Binding-site contacts:
Ligand atom C06 contacts residue TRP92 of chain 1.A at 4.4 Å (hydrophobic).
Ligand atom O10 contacts residue LEU91 of chain 1.A at 3.7 Å.
Ligand atom C06 contacts residue LEU91 of chain 1.A at 3.9 Å (hydrophobic).
Ligand atom C03 contacts residue LYS117 of chain 1.A at 4.0 Å.
Ligand atom C11 contacts residue THR90 of chain 1.A at 3.6 Å.
Ligand atom C15 contacts residue THR90 of chain 1.A at 3.3 Å.
Ligand atom C07 contacts residue TRP92 of chain 1.A at 3.1 Å (hydrophobic).
Ligand atom C16 contacts residue LEU91 of chain 1.A at 4.2 Å (hydrophobic).
Ligand atom C09 contacts residue LEU91 of chain 1.A at 4.0 Å (hydrophobic).
Ligand atom C08 contacts residue LYS117 of chain 1.A at 4.3 Å.
Ligand atom C16 contacts residue THR90 of chain 1.A at 3.2 Å.
Ligand atom C15 contacts residue HIS89 of chain 1.A at 3.6 Å.
Ligand atom O10 contacts residue THR90 of chain 1.A at 4.1 Å.
Ligand atom C08 contacts residue LEU91 of chain 1.A at 4.3 Å (hydrophobic).
Ligand atom O10 contacts residue TRP92 of chain 1.A at 3.0 Å (h-bond).
Ligand atom C09 contacts residue THR90 of chain 1.A at 4.2 Å.
Ligand atom N14 contacts residue THR90 of chain 1.A at 2.9 Å (h-bond).
Ligand atom C04 contacts residue LYS117 of chain 1.A at 4.0 Å.
Ligand atom C13 contacts residue THR90 of chain 1.A at 3.4 Å.
Ligand atom C05 contacts residue LYS117 of chain 1.A at 4.2 Å.
Ligand atom O02 contacts residue LYS117 of chain 1.A at 4.2 Å.
Ligand atom C12 contacts residue THR90 of chain 1.A at 3.1 Å.
Ligand atom N14 contacts residue HIS89 of chain 1.A at 3.7 Å.
Ligand atom C08 contacts residue TRP92 of chain 1.A at 3.2 Å (hydrophobic).
Ligand atom C16 contacts residue ASN115 of chain 1.A at 3.9 Å.
Ligand atom C09 contacts residue TRP92 of chain 1.A at 4.0 Å (hydrophobic).
Ligand atom C15 contacts residue ASN115 of chain 1.A at 3.8 Å.
Ligand atom C07 contacts residue LEU91 of chain 1.A at 3.6 Å (hydrophobic).
Ligand atom C01 contacts residue LYS117 of chain 1.A at 4.3 Å.

Sequence of chain 1.A:
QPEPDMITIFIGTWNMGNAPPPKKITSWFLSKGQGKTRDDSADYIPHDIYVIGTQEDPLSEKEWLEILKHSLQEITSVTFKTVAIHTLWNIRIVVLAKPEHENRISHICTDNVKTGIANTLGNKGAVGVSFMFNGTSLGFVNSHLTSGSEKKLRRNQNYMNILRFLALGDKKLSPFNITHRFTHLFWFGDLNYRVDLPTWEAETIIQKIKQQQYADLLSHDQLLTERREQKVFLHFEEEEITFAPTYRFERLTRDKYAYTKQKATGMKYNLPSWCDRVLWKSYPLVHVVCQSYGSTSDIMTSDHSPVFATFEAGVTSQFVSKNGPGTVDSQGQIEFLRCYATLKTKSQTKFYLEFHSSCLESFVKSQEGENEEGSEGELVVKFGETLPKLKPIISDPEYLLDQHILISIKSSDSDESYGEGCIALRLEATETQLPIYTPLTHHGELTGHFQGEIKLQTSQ

This small molecule binds to this protein.
Small molecule (SMILES): COc1ccc(C(=O)C2CCNCC2)cc1